This small molecule binds to this protein.
Small molecule (SMILES): CC(=O)N[C@@H]1[C@@H](O)[C@H](O)[C@@H](CO)O[C@H]1O

Sequence of chain 1.B:
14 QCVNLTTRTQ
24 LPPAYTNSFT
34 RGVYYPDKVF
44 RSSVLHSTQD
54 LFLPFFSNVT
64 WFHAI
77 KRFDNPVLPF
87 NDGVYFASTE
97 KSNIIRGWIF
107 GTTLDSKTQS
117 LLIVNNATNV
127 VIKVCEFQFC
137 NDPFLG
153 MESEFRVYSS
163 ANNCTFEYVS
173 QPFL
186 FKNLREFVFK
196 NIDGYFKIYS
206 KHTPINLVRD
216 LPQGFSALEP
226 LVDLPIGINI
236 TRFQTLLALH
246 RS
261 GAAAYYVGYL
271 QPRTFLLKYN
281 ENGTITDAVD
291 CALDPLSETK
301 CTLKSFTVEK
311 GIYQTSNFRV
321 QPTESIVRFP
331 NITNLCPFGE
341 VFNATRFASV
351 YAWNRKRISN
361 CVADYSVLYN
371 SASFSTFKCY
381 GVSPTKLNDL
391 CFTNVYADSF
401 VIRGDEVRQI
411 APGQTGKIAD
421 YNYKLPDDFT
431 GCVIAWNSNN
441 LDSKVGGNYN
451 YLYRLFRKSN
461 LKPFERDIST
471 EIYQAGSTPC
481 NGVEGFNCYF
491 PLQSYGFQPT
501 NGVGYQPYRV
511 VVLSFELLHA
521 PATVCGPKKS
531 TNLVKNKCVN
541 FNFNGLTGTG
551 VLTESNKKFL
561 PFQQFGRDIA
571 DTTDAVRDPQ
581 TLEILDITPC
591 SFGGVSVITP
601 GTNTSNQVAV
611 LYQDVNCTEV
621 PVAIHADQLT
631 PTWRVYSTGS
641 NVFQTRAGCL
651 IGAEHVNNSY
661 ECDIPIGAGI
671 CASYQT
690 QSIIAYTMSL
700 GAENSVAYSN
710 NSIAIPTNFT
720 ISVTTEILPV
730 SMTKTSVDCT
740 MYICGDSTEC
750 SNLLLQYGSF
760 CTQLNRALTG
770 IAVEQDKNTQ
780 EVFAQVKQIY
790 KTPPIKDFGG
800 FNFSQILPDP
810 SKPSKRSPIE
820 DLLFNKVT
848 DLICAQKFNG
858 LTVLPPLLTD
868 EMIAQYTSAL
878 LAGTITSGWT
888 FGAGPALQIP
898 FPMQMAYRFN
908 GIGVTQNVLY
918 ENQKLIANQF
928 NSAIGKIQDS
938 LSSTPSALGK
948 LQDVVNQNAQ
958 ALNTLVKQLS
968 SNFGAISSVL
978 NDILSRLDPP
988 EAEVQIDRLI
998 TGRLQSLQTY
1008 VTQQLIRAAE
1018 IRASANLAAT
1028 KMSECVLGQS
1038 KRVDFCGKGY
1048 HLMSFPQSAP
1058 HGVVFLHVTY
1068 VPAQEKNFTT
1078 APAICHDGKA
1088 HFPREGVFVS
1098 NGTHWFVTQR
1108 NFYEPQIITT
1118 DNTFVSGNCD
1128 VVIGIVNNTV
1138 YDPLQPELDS

Binding-site contacts:
Ligand atom C3 contacts residue ASN61 of chain 1.B at 3.7 Å.
Ligand atom O7 contacts residue ASN61 of chain 1.B at 4.2 Å.
Ligand atom C7 contacts residue ASN61 of chain 1.B at 3.3 Å.
Ligand atom C8 contacts residue ASN61 of chain 1.B at 3.3 Å.
Ligand atom C5 contacts residue ASN61 of chain 1.B at 3.6 Å.
Ligand atom C4 contacts residue ASN61 of chain 1.B at 4.2 Å.
Ligand atom C7 contacts residue TYR28 of chain 1.B at 4.5 Å (hydrophobic).
Ligand atom N2 contacts residue ASN61 of chain 1.B at 2.8 Å (h-bond).
Ligand atom O6 contacts residue PHE59 of chain 1.B at 4.2 Å.
Ligand atom O6 contacts residue ASN30 of chain 1.B at 4.2 Å.
Ligand atom O5 contacts residue ASN61 of chain 1.B at 2.3 Å (h-bond).
Ligand atom C2 contacts residue ASN61 of chain 1.B at 2.4 Å.
Ligand atom O7 contacts residue TYR28 of chain 1.B at 4.1 Å.
Ligand atom C8 contacts residue TYR28 of chain 1.B at 4.3 Å (hydrophobic).
Ligand atom C1 contacts residue ASN61 of chain 1.B at 1.4 Å.